Sequence of chain 1.A:
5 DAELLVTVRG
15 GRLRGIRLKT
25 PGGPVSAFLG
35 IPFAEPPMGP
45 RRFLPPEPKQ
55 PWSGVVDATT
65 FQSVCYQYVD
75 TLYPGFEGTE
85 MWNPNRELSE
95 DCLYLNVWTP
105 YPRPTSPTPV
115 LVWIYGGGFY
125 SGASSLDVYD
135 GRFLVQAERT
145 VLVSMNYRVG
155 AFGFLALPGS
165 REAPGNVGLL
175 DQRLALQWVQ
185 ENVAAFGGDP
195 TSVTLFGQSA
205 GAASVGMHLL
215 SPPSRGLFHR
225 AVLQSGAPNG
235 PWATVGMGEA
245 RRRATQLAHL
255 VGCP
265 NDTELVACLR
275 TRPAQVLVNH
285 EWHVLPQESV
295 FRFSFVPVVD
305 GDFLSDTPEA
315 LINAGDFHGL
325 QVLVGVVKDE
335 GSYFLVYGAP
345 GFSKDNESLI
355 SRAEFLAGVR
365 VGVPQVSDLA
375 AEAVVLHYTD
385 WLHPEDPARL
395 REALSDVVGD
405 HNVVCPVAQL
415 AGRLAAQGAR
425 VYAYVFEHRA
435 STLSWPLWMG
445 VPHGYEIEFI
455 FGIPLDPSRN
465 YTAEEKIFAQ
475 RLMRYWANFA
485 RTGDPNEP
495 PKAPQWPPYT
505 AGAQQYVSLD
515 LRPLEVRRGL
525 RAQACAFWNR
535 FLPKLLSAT

The small molecule below binds the protein below.
Small molecule (SMILES): CC(=O)N[C@H]1[C@H](O[C@H]2[C@H](O)[C@@H](NC(C)=O)CO[C@@H]2CO)O[C@H](CO)[C@@H](O)[C@@H]1O

Binding-site contacts:
Ligand atom C1 contacts residue ASN350 of chain 1.A at 1.4 Å.
Ligand atom C5 contacts residue GLY345 of chain 1.A at 4.5 Å.
Ligand atom C3 contacts residue ASN350 of chain 1.A at 3.8 Å.
Ligand atom N2 contacts residue ASN350 of chain 1.A at 3.0 Å (h-bond).
Ligand atom C7 contacts residue ASN350 of chain 1.A at 3.5 Å.
Ligand atom O4 contacts residue GLY345 of chain 1.A at 4.4 Å.
Ligand atom C5 contacts residue ASN350 of chain 1.A at 3.7 Å.
Ligand atom C1 contacts residue SER347 of chain 1.A at 3.9 Å.
Ligand atom C1 contacts residue GLY345 of chain 1.A at 4.4 Å.
Ligand atom O7 contacts residue PHE346 of chain 1.A at 4.0 Å.
Ligand atom O7 contacts residue GLY345 of chain 1.A at 3.4 Å (h-bond).
Ligand atom C2 contacts residue ASN350 of chain 1.A at 2.5 Å.
Ligand atom O7 contacts residue ASN350 of chain 1.A at 4.3 Å.
Ligand atom C6 contacts residue SER347 of chain 1.A at 3.7 Å.
Ligand atom C8 contacts residue ASN350 of chain 1.A at 3.4 Å.
Ligand atom C6 contacts residue PHE346 of chain 1.A at 4.4 Å (hydrophobic).
Ligand atom O7 contacts residue PRO344 of chain 1.A at 4.5 Å.
Ligand atom C7 contacts residue GLY345 of chain 1.A at 4.2 Å.
Ligand atom C4 contacts residue ASN350 of chain 1.A at 4.2 Å.
Ligand atom O6 contacts residue SER347 of chain 1.A at 4.2 Å.
Ligand atom C5 contacts residue SER347 of chain 1.A at 3.7 Å.
Ligand atom O5 contacts residue SER347 of chain 1.A at 3.3 Å.
Ligand atom C5 contacts residue PHE346 of chain 1.A at 4.5 Å (hydrophobic).
Ligand atom O5 contacts residue ASN350 of chain 1.A at 2.4 Å (h-bond).